Sequence of chain 2.C:
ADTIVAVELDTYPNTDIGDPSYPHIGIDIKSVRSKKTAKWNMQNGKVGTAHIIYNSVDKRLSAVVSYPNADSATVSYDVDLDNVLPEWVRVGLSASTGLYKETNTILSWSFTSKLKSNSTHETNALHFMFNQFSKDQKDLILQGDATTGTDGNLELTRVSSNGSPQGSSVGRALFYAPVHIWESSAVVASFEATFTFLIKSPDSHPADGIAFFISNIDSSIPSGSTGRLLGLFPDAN

This protein binds this small molecule.
Small molecule (SMILES): CSCC[C@H](NC(C)=O)C(=O)N[C@@H](Cc1ccc(O)cc1)C(=O)N[C@@H](CC1=c2ccccc2=NC1)C(=O)N[C@@H](Cc1ccc(O)cc1)C(=O)N1CCC[C@H]1C(=O)N[C@@H](Cc1ccc(O)cc1)C(N)=O

Binding-site contacts:
Ligand atom CA contacts residue ASN44 of chain 2.C at 3.4 Å.
Ligand atom CD contacts residue MET42 of chain 2.C at 3.1 Å (hydrophobic).
Ligand atom CA contacts residue ASN44 of chain 2.C at 3.9 Å.
Ligand atom CA contacts residue GLN43 of chain 2.C at 4.0 Å.
Ligand atom CD1 contacts residue GLN43 of chain 2.C at 4.0 Å.
Ligand atom CD2 contacts residue LYS46 of chain 2.C at 4.1 Å.
Ligand atom CE contacts residue LYS46 of chain 2.C at 3.6 Å.
Ligand atom CH2 contacts residue SER204 of chain 2.C at 3.0 Å.
Ligand atom N contacts residue ASN44 of chain 2.C at 3.2 Å (h-bond).
Ligand atom CZ contacts residue LYS200 of chain 2.C at 4.0 Å.
Ligand atom CB contacts residue GLY45 of chain 2.C at 4.0 Å.
Ligand atom CE2 contacts residue SER204 of chain 2.C at 3.5 Å.
Ligand atom CZ contacts residue GLN43 of chain 2.C at 3.6 Å.
Ligand atom O contacts residue GLN43 of chain 2.C at 3.4 Å.
Ligand atom C contacts residue LYS46 of chain 2.C at 4.1 Å.
Ligand atom O contacts residue LYS46 of chain 2.C at 2.9 Å (salt-bridge).
Ligand atom N contacts residue MET42 of chain 2.C at 3.6 Å.
Ligand atom O contacts residue GLY45 of chain 2.C at 4.0 Å.
Ligand atom CD2 contacts residue GLN43 of chain 2.C at 3.4 Å.
Ligand atom N contacts residue ASN44 of chain 2.C at 3.9 Å.
Ligand atom CD2 contacts residue GLY45 of chain 2.C at 4.0 Å.
Ligand atom CE2 contacts residue ASN44 of chain 2.C at 3.5 Å.
Ligand atom OH contacts residue LYS200 of chain 2.C at 3.9 Å.
Ligand atom CG contacts residue GLN43 of chain 2.C at 3.9 Å.
Ligand atom C contacts residue ASN44 of chain 2.C at 3.1 Å.
Ligand atom NE1 contacts residue SER204 of chain 2.C at 4.1 Å.
Ligand atom CD1 contacts residue ASN44 of chain 2.C at 3.4 Å.
Ligand atom CG contacts residue ASN44 of chain 2.C at 3.2 Å.
Ligand atom CD2 contacts residue LYS200 of chain 2.C at 3.4 Å.
Ligand atom CD2 contacts residue ASN44 of chain 2.C at 3.6 Å.
Ligand atom CD contacts residue GLN43 of chain 2.C at 3.5 Å.
Ligand atom NE1 contacts residue ASN44 of chain 2.C at 3.4 Å (h-bond).
Ligand atom CG contacts residue ASN44 of chain 2.C at 3.5 Å.
Ligand atom CE2 contacts residue GLN43 of chain 2.C at 3.0 Å.
Ligand atom O contacts residue ASN44 of chain 2.C at 2.3 Å (h-bond).
Ligand atom CD contacts residue ASN44 of chain 2.C at 2.8 Å.
Ligand atom CG contacts residue MET42 of chain 2.C at 3.9 Å (hydrophobic).
Ligand atom CE1 contacts residue GLN43 of chain 2.C at 3.8 Å.
Ligand atom CE2 contacts residue LYS200 of chain 2.C at 3.0 Å.
Ligand atom CZ2 contacts residue SER204 of chain 2.C at 2.5 Å.